This protein binds this small molecule.
Small molecule (SMILES): CC(C)C[C@H](NC(=O)[C@@H](O)[C@H](N)Cc1ccccc1)C(=O)O

Sequence of chain 1.C:
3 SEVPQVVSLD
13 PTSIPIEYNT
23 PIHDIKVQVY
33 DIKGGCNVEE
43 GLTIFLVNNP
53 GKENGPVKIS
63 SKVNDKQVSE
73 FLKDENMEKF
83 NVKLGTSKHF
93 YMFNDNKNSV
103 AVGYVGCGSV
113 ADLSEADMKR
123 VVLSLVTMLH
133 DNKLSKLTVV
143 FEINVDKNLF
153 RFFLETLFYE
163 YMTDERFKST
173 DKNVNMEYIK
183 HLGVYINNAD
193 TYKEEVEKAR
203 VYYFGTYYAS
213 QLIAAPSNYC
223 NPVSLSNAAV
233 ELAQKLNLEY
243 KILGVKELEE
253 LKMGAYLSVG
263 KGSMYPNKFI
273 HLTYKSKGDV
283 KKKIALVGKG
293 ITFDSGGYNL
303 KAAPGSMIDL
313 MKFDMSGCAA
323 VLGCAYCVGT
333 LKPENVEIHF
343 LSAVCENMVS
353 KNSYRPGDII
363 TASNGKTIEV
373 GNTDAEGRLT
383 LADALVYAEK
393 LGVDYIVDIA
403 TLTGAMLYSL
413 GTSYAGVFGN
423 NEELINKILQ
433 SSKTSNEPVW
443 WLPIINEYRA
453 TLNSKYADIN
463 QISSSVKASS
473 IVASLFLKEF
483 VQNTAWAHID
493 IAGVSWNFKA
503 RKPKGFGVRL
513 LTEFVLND

Binding-site contacts:
Ligand atom C3 contacts residue MG1 of chain 1.GA at 3.0 Å.
Ligand atom O2 contacts residue ZN1 of chain 1.EA at 2.3 Å.
Ligand atom O2 contacts residue CO31 of chain 1.DA at 2.6 Å (h-bond).
Ligand atom O3 contacts residue MG1 of chain 1.GA at 2.6 Å.
Ligand atom N2 contacts residue LYS291 of chain 1.C at 3.5 Å (salt-bridge).
Ligand atom N2 contacts residue ZN1 of chain 1.EA at 2.4 Å.
Ligand atom C6 contacts residue THR403 of chain 1.C at 3.3 Å.
Ligand atom C15 contacts residue ASN374 of chain 1.C at 3.6 Å.
Ligand atom O2 contacts residue MG1 of chain 1.GA at 2.2 Å.
Ligand atom C2 contacts residue LEU404 of chain 1.C at 3.0 Å (hydrophobic).
Ligand atom O2 contacts residue ASP296 of chain 1.C at 3.1 Å (salt-bridge).
Ligand atom C1 contacts residue MG1 of chain 1.GA at 3.7 Å.
Ligand atom C6 contacts residue LEU404 of chain 1.C at 3.4 Å (hydrophobic).
Ligand atom C12 contacts residue PHE315 of chain 1.C at 3.6 Å (hydrophobic).
Ligand atom C3 contacts residue ASP376 of chain 1.C at 3.3 Å.
Ligand atom C2 contacts residue ZN1 of chain 1.EA at 3.1 Å.
Ligand atom C3 contacts residue LEU404 of chain 1.C at 3.5 Å (hydrophobic).
Ligand atom N1 contacts residue CO31 of chain 1.DA at 3.1 Å (h-bond).
Ligand atom C11 contacts residue PHE315 of chain 1.C at 3.3 Å (hydrophobic).
Ligand atom C13 contacts residue ARG380 of chain 1.C at 3.7 Å.
Ligand atom C2 contacts residue CO31 of chain 1.DA at 3.3 Å.
Ligand atom C10 contacts residue MET309 of chain 1.C at 3.4 Å (hydrophobic).
Ligand atom O2 contacts residue ASP376 of chain 1.C at 3.0 Å (salt-bridge).
Ligand atom N1 contacts residue ASP376 of chain 1.C at 3.7 Å.
Ligand atom N2 contacts residue THR403 of chain 1.C at 3.3 Å (h-bond).
Ligand atom C1 contacts residue ZN1 of chain 1.EA at 3.2 Å.
Ligand atom N2 contacts residue ASP316 of chain 1.C at 2.9 Å (salt-bridge).
Ligand atom C9 contacts residue MET313 of chain 1.C at 3.8 Å (hydrophobic).
Ligand atom C12 contacts residue ALA494 of chain 1.C at 3.7 Å (hydrophobic).
Ligand atom O3 contacts residue LYS303 of chain 1.C at 3.0 Å (salt-bridge).
Ligand atom O4 contacts residue THR405 of chain 1.C at 3.5 Å.
Ligand atom N2 contacts residue ASP296 of chain 1.C at 3.4 Å (salt-bridge).
Ligand atom C2 contacts residue LYS291 of chain 1.C at 3.7 Å.
Ligand atom C2 contacts residue MG1 of chain 1.GA at 3.1 Å.
Ligand atom O2 contacts residue LYS291 of chain 1.C at 3.3 Å (salt-bridge).
Ligand atom O2 contacts residue GLU378 of chain 1.C at 3.0 Å (salt-bridge).
Ligand atom C8 contacts residue GLY406 of chain 1.C at 3.8 Å.
Ligand atom O4 contacts residue GLY406 of chain 1.C at 2.9 Å (h-bond).
Ligand atom O3 contacts residue ASP376 of chain 1.C at 3.3 Å (salt-bridge).
Ligand atom N1 contacts residue LEU404 of chain 1.C at 3.2 Å (h-bond).